Binding-site contacts:
Ligand atom OXT contacts residue ALA140 of chain 1.A at 3.7 Å.
Ligand atom NAL contacts residue TYR70 of chain 1.B at 4.2 Å.
Ligand atom OXT contacts residue THR145 of chain 1.A at 4.2 Å.
Ligand atom CG contacts residue THR145 of chain 1.A at 3.7 Å.
Ligand atom CE2 contacts residue ALA69 of chain 1.B at 4.1 Å (hydrophobic).
Ligand atom OXT contacts residue GLU141 of chain 1.A at 3.5 Å (salt-bridge).
Ligand atom CD2 contacts residue THR145 of chain 1.A at 3.8 Å.
Ligand atom O contacts residue GLU141 of chain 1.A at 3.5 Å (salt-bridge).
Ligand atom OH contacts residue TYR70 of chain 1.B at 3.6 Å.
Ligand atom CE2 contacts residue THR145 of chain 1.A at 4.2 Å.
Ligand atom NAL contacts residue THR145 of chain 1.A at 3.4 Å (h-bond).
Ligand atom NAL contacts residue GLN66 of chain 1.B at 4.3 Å.
Ligand atom CE2 contacts residue ALA100 of chain 1.B at 3.7 Å (hydrophobic).
Ligand atom O contacts residue HIS142 of chain 1.A at 3.5 Å (h-bond).
Ligand atom C contacts residue THR145 of chain 1.A at 3.7 Å.
Ligand atom CD2 contacts residue ALA69 of chain 1.B at 4.4 Å (hydrophobic).
Ligand atom CZ contacts residue ALA100 of chain 1.B at 3.8 Å (hydrophobic).
Ligand atom CE1 contacts residue THR145 of chain 1.A at 4.5 Å.
Ligand atom OXT contacts residue GLN139 of chain 1.A at 3.8 Å.
Ligand atom CB contacts residue THR145 of chain 1.A at 3.7 Å.
Ligand atom CE1 contacts residue MET149 of chain 1.A at 3.9 Å (hydrophobic).
Ligand atom CZ contacts residue MET149 of chain 1.A at 4.1 Å (hydrophobic).
Ligand atom CA contacts residue THR145 of chain 1.A at 4.1 Å.
Ligand atom CD1 contacts residue THR145 of chain 1.A at 4.1 Å.
Ligand atom O contacts residue ALA140 of chain 1.A at 4.3 Å.
Ligand atom OH contacts residue ALA69 of chain 1.B at 4.0 Å.
Ligand atom CZ contacts residue LEU73 of chain 1.B at 4.3 Å (hydrophobic).
Ligand atom C contacts residue GLU141 of chain 1.A at 3.8 Å.
Ligand atom C contacts residue ALA140 of chain 1.A at 4.3 Å (hydrophobic).
Ligand atom CD1 contacts residue MET149 of chain 1.A at 4.5 Å (hydrophobic).
Ligand atom O contacts residue THR145 of chain 1.A at 3.0 Å (h-bond).
Ligand atom OH contacts residue THR145 of chain 1.A at 3.8 Å.
Ligand atom CE2 contacts residue LEU73 of chain 1.B at 3.7 Å (hydrophobic).
Ligand atom OH contacts residue GLN66 of chain 1.B at 4.5 Å.
Ligand atom CD2 contacts residue LEU73 of chain 1.B at 4.4 Å (hydrophobic).

Sequence of chain 1.B:
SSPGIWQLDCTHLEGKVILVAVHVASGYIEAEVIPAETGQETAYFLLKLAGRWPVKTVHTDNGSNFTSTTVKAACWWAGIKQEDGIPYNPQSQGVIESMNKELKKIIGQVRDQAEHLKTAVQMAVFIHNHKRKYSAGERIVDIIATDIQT

This small molecule binds to this protein.
Small molecule (SMILES): O=C(O)Cc1noc2ccccc12

Sequence of chain 1.A:
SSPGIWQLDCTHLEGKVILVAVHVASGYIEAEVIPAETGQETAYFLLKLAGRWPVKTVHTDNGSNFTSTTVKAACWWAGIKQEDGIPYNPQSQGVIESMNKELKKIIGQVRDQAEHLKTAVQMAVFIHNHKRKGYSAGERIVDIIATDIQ